This small molecule binds to this protein.
Small molecule (SMILES): CC(=O)N[C@H]1[C@H](O[C@H]2[C@H](O)[C@@H](NC(C)=O)CO[C@@H]2CO)O[C@H](CO)[C@@H](O)[C@@H]1O

Binding-site contacts:
Ligand atom C7 contacts residue PHE54 of chain 1.B at 4.4 Å (hydrophobic).
Ligand atom C8 contacts residue GLU56 of chain 1.B at 3.7 Å.
Ligand atom N2 contacts residue ASN135 of chain 1.B at 2.9 Å (h-bond).
Ligand atom C3 contacts residue ASN135 of chain 1.B at 3.7 Å.
Ligand atom C7 contacts residue ARG72 of chain 1.B at 4.2 Å.
Ligand atom C4 contacts residue ASN135 of chain 1.B at 4.2 Å.
Ligand atom C5 contacts residue TYR124 of chain 1.B at 4.2 Å (hydrophobic).
Ligand atom C8 contacts residue ASN135 of chain 1.B at 4.4 Å.
Ligand atom C7 contacts residue TYR124 of chain 1.B at 4.4 Å (hydrophobic).
Ligand atom C2 contacts residue ASN135 of chain 1.B at 2.4 Å.
Ligand atom O5 contacts residue ASN135 of chain 1.B at 2.3 Å (h-bond).
Ligand atom C6 contacts residue TYR124 of chain 1.B at 3.7 Å (hydrophobic).
Ligand atom C8 contacts residue LEU126 of chain 1.B at 4.4 Å (hydrophobic).
Ligand atom C5 contacts residue ASN135 of chain 1.B at 3.6 Å.
Ligand atom C8 contacts residue ARG72 of chain 1.B at 4.4 Å.
Ligand atom C8 contacts residue TYR124 of chain 1.B at 3.4 Å (hydrophobic).
Ligand atom C1 contacts residue ASN135 of chain 1.B at 1.4 Å.
Ligand atom O7 contacts residue ASN135 of chain 1.B at 2.9 Å (h-bond).
Ligand atom O7 contacts residue ARG72 of chain 1.B at 3.5 Å (salt-bridge).
Ligand atom O7 contacts residue PHE54 of chain 1.B at 3.5 Å.
Ligand atom C7 contacts residue ASN135 of chain 1.B at 3.1 Å.

Sequence of chain 1.B:
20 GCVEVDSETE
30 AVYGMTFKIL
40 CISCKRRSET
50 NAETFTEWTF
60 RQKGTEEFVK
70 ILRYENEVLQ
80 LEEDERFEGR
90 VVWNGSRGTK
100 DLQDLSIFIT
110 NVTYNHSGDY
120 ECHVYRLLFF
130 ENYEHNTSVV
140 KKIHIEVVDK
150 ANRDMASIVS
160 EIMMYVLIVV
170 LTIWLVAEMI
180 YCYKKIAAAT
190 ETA